Binding-site contacts:
Ligand atom C3 contacts residue SER144 of chain 1.B at 4.4 Å.
Ligand atom C6 contacts residue SER144 of chain 1.B at 3.4 Å.
Ligand atom C5 contacts residue ASP163 of chain 1.B at 3.2 Å.
Ligand atom C7 contacts residue ASP163 of chain 1.B at 3.0 Å.
Ligand atom HG contacts residue ILE162 of chain 1.B at 4.1 Å.
Ligand atom C3 contacts residue ILE164 of chain 1.B at 4.3 Å (hydrophobic).
Ligand atom HG contacts residue GLN142 of chain 1.B at 4.1 Å.
Ligand atom C4 contacts residue ASP163 of chain 1.B at 4.0 Å.
Ligand atom C2 contacts residue ASP163 of chain 1.B at 4.0 Å.
Ligand atom C5 contacts residue CYS141 of chain 1.B at 3.9 Å (hydrophobic).
Ligand atom C7 contacts residue GLY143 of chain 1.B at 3.6 Å.
Ligand atom HG contacts residue SER144 of chain 1.B at 2.7 Å.
Ligand atom C7 contacts residue CYS141 of chain 1.B at 4.2 Å (hydrophobic).
Ligand atom C5 contacts residue SER144 of chain 1.B at 3.9 Å.
Ligand atom O1 contacts residue ALA165 of chain 1.B at 3.2 Å.
Ligand atom C5 contacts residue GLY143 of chain 1.B at 3.1 Å.
Ligand atom C7 contacts residue ILE164 of chain 1.B at 4.4 Å (hydrophobic).
Ligand atom C6 contacts residue ASP145 of chain 1.B at 4.0 Å.
Ligand atom C2 contacts residue GLY143 of chain 1.B at 4.3 Å.
Ligand atom C3 contacts residue GLY143 of chain 1.B at 3.7 Å.
Ligand atom C7 contacts residue GLN142 of chain 1.B at 4.5 Å.
Ligand atom C1 contacts residue ALA165 of chain 1.B at 4.1 Å (hydrophobic).
Ligand atom C6 contacts residue ASP163 of chain 1.B at 3.3 Å.
Ligand atom HG contacts residue CYS141 of chain 1.B at 2.5 Å.
Ligand atom C5 contacts residue ALA165 of chain 1.B at 3.5 Å (hydrophobic).
Ligand atom C7 contacts residue SER144 of chain 1.B at 3.4 Å.
Ligand atom HG contacts residue GLY143 of chain 1.B at 4.2 Å.
Ligand atom C4 contacts residue ASP145 of chain 1.B at 4.4 Å.
Ligand atom HG contacts residue ASP163 of chain 1.B at 2.9 Å.
Ligand atom C5 contacts residue GLN142 of chain 1.B at 4.1 Å.
Ligand atom C2 contacts residue ALA165 of chain 1.B at 4.3 Å (hydrophobic).
Ligand atom C4 contacts residue SER144 of chain 1.B at 4.3 Å.
Ligand atom C6 contacts residue GLY143 of chain 1.B at 4.3 Å.
Ligand atom C5 contacts residue ILE164 of chain 1.B at 3.6 Å (hydrophobic).
Ligand atom C3 contacts residue ASP163 of chain 1.B at 3.7 Å.
Ligand atom C3 contacts residue ALA165 of chain 1.B at 3.4 Å (hydrophobic).

A protein and the small-molecule ligand that binds it are described below.
Small molecule (SMILES): O=C(O)c1ccc([Hg]O)cc1

Sequence of chain 1.B:
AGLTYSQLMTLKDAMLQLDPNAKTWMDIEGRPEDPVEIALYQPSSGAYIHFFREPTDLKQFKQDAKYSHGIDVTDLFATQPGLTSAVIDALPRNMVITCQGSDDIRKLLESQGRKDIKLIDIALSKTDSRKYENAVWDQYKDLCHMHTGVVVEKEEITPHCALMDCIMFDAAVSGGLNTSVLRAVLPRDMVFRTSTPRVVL